Binding-site contacts:
Ligand atom O7 contacts residue MET74 of chain 1.B at 3.7 Å.
Ligand atom O7 contacts residue ASN75 of chain 1.B at 3.0 Å (h-bond).
Ligand atom O5 contacts residue ARG76 of chain 1.B at 4.3 Å.
Ligand atom C5 contacts residue ASN75 of chain 1.B at 3.8 Å.
Ligand atom C4 contacts residue ASN75 of chain 1.B at 4.3 Å.
Ligand atom C1 contacts residue ASN75 of chain 1.B at 1.5 Å.
Ligand atom C7 contacts residue ASN75 of chain 1.B at 3.2 Å.
Ligand atom C7 contacts residue LEU73 of chain 1.B at 3.4 Å (hydrophobic).
Ligand atom C2 contacts residue ASN75 of chain 1.B at 2.5 Å.
Ligand atom C3 contacts residue ASN75 of chain 1.B at 3.8 Å.
Ligand atom O5 contacts residue ASN75 of chain 1.B at 2.5 Å (h-bond).
Ligand atom N2 contacts residue LEU73 of chain 1.B at 4.3 Å.
Ligand atom C6 contacts residue MET74 of chain 1.B at 4.3 Å (hydrophobic).
Ligand atom O7 contacts residue LEU73 of chain 1.B at 3.2 Å (h-bond).
Ligand atom O6 contacts residue ARG76 of chain 1.B at 3.6 Å.
Ligand atom N2 contacts residue ASN75 of chain 1.B at 2.8 Å (h-bond).
Ligand atom C4 contacts residue MET74 of chain 1.B at 4.3 Å (hydrophobic).
Ligand atom C6 contacts residue ARG76 of chain 1.B at 3.3 Å.
Ligand atom C8 contacts residue LEU73 of chain 1.B at 3.4 Å (hydrophobic).

A small-molecule ligand and the protein it binds are described below.
Small molecule (SMILES): CC(=O)N[C@@H]1[C@@H](O)[C@H](O)[C@@H](CO)O[C@H]1O

Sequence of chain 1.B:
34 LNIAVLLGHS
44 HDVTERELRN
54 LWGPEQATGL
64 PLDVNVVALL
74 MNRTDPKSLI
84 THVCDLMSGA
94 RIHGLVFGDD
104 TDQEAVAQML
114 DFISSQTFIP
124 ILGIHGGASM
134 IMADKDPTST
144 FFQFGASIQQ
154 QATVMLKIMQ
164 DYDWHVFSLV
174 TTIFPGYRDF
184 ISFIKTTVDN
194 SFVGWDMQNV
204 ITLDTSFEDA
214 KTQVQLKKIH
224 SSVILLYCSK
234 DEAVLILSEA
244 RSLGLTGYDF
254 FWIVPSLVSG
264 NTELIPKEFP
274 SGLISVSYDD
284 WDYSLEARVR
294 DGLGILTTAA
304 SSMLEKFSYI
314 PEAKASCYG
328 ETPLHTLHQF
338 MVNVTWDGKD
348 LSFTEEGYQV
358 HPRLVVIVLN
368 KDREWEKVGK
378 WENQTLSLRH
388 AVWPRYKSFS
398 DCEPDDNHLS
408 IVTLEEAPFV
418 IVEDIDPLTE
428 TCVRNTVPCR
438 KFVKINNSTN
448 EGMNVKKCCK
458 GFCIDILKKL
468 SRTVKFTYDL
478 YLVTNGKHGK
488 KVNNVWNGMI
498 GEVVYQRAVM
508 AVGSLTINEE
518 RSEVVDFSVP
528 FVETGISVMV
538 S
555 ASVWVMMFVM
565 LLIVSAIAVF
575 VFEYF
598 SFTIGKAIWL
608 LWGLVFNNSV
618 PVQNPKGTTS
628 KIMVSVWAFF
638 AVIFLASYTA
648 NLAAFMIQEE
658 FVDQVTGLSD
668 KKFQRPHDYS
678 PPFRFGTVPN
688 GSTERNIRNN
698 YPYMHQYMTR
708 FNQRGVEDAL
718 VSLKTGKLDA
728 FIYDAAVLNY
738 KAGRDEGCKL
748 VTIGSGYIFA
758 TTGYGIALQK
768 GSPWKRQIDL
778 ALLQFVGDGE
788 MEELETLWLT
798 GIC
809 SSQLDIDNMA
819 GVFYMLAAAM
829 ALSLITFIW